A small-molecule ligand and the protein it binds are described below.
Small molecule (SMILES): CC(=O)N[C@@H]1[C@@H](O)[C@H](O)[C@@H](CO)O[C@H]1O

Sequence of chain 1.A:
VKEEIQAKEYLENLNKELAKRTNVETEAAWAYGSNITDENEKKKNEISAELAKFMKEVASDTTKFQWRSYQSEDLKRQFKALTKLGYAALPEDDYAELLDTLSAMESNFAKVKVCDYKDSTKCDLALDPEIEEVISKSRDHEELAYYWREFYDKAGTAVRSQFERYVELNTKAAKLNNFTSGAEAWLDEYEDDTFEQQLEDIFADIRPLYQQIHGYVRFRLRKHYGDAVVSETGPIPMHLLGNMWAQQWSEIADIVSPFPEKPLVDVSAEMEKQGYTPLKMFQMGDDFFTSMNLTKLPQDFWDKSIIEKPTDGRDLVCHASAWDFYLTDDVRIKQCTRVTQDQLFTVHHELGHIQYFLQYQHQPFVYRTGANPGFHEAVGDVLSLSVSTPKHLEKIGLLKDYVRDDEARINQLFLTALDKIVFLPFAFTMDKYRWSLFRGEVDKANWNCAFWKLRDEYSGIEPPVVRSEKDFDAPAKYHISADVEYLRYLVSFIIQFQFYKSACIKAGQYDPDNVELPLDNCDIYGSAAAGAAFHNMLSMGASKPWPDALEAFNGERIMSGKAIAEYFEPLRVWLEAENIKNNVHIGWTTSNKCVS

Binding-site contacts:
Ligand atom O5 contacts residue THR39 of chain 1.A at 3.7 Å.
Ligand atom C3 contacts residue ASN37 of chain 1.A at 3.8 Å.
Ligand atom C6 contacts residue GLU41 of chain 1.A at 3.4 Å.
Ligand atom N2 contacts residue ASN37 of chain 1.A at 3.0 Å (h-bond).
Ligand atom C6 contacts residue THR39 of chain 1.A at 3.9 Å.
Ligand atom C7 contacts residue ASN37 of chain 1.A at 3.6 Å.
Ligand atom C8 contacts residue ASP314 of chain 1.A at 3.6 Å.
Ligand atom O5 contacts residue ASN37 of chain 1.A at 2.4 Å (h-bond).
Ligand atom O6 contacts residue ASN42 of chain 1.A at 3.9 Å.
Ligand atom C1 contacts residue ASN42 of chain 1.A at 4.1 Å.
Ligand atom C8 contacts residue ARG316 of chain 1.A at 3.5 Å.
Ligand atom O6 contacts residue GLU41 of chain 1.A at 3.2 Å (salt-bridge).
Ligand atom C5 contacts residue THR39 of chain 1.A at 4.0 Å.
Ligand atom C5 contacts residue ASN37 of chain 1.A at 3.6 Å.
Ligand atom O6 contacts residue THR39 of chain 1.A at 2.7 Å (h-bond).
Ligand atom C4 contacts residue ASN37 of chain 1.A at 4.2 Å.
Ligand atom O5 contacts residue ASN42 of chain 1.A at 3.7 Å.
Ligand atom C1 contacts residue ASN37 of chain 1.A at 1.4 Å.
Ligand atom C1 contacts residue THR39 of chain 1.A at 4.0 Å.
Ligand atom O7 contacts residue ASN37 of chain 1.A at 3.8 Å.
Ligand atom C2 contacts residue ASN37 of chain 1.A at 2.4 Å.